This protein binds this small molecule.
Small molecule (SMILES): CC(=O)N[C@@H]1[C@@H](O)[C@H](O)[C@@H](CO)O[C@H]1O

Sequence of chain 1.D:
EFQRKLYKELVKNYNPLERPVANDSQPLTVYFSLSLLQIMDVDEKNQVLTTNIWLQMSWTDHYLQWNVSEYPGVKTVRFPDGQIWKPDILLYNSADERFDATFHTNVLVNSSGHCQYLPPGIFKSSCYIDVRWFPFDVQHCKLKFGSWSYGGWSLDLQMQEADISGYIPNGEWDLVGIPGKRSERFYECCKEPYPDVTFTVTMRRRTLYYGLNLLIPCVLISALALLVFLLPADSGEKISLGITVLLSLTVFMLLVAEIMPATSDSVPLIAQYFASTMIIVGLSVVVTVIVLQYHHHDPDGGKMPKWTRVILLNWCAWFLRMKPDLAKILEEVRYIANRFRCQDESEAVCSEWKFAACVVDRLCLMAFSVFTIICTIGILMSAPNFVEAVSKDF

Binding-site contacts:
Ligand atom O5 contacts residue GLU70 of chain 1.D at 3.8 Å.
Ligand atom C2 contacts residue ASN67 of chain 1.D at 2.4 Å.
Ligand atom C4 contacts residue ASN67 of chain 1.D at 4.2 Å.
Ligand atom C6 contacts residue SER69 of chain 1.D at 4.2 Å.
Ligand atom O7 contacts residue ASN67 of chain 1.D at 4.4 Å.
Ligand atom O6 contacts residue GLU70 of chain 1.D at 4.5 Å.
Ligand atom C5 contacts residue SER69 of chain 1.D at 3.7 Å.
Ligand atom C7 contacts residue ASN67 of chain 1.D at 3.5 Å.
Ligand atom O5 contacts residue ASN67 of chain 1.D at 2.3 Å (h-bond).
Ligand atom C1 contacts residue GLU70 of chain 1.D at 4.4 Å.
Ligand atom C3 contacts residue ASN67 of chain 1.D at 3.8 Å.
Ligand atom C1 contacts residue SER69 of chain 1.D at 3.6 Å.
Ligand atom C5 contacts residue ASN67 of chain 1.D at 3.6 Å.
Ligand atom O5 contacts residue SER69 of chain 1.D at 3.4 Å.
Ligand atom C8 contacts residue ASN67 of chain 1.D at 3.6 Å.
Ligand atom N2 contacts residue ASN67 of chain 1.D at 2.9 Å (h-bond).
Ligand atom C1 contacts residue ASN67 of chain 1.D at 1.4 Å.